This protein binds this small molecule.
Small molecule (SMILES): O=C1N=C2NC(=O)NC(=O)[C@]2(OO)N1

Sequence of chain 3.A:
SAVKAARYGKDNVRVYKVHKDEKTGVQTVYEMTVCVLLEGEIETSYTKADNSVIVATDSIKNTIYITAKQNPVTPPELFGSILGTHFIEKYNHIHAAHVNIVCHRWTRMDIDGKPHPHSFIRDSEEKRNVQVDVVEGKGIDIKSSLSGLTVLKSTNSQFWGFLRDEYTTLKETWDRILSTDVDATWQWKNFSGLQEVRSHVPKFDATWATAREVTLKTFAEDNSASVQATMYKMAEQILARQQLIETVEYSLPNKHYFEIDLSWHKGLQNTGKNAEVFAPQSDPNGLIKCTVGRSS

Binding-site contacts:
Ligand atom O24 contacts residue ASP59 of chain 1.A at 2.9 Å (salt-bridge).
Ligand atom N9 contacts residue PHE160 of chain 3.A at 3.4 Å.
Ligand atom O13 contacts residue GLN229 of chain 3.A at 3.0 Å (h-bond).
Ligand atom O3 contacts residue GLY287 of chain 3.A at 3.6 Å.
Ligand atom N3 contacts residue ASN255 of chain 3.A at 3.2 Å (h-bond).
Ligand atom N7 contacts residue THR58 of chain 1.A at 2.8 Å (h-bond).
Ligand atom C2 contacts residue ASN255 of chain 3.A at 3.8 Å.
Ligand atom C2 contacts residue PHE160 of chain 3.A at 3.5 Å (hydrophobic).
Ligand atom N7 contacts residue PHE160 of chain 3.A at 3.8 Å.
Ligand atom C8 contacts residue THR58 of chain 1.A at 3.2 Å.
Ligand atom C8 contacts residue PHE160 of chain 3.A at 3.6 Å (hydrophobic).
Ligand atom O2 contacts residue ASN255 of chain 3.A at 3.6 Å.
Ligand atom N3 contacts residue PHE160 of chain 3.A at 3.6 Å.
Ligand atom N1 contacts residue GLN229 of chain 3.A at 3.0 Å (h-bond).
Ligand atom O24 contacts residue THR58 of chain 1.A at 3.3 Å (h-bond).
Ligand atom C2 contacts residue ARG177 of chain 3.A at 3.6 Å.
Ligand atom C4 contacts residue PHE160 of chain 3.A at 3.5 Å (hydrophobic).
Ligand atom O2 contacts residue THR58 of chain 1.A at 3.3 Å (h-bond).
Ligand atom C5 contacts residue PHE160 of chain 3.A at 3.8 Å (hydrophobic).
Ligand atom C4 contacts residue ARG177 of chain 3.A at 3.8 Å.
Ligand atom C4 contacts residue ASN255 of chain 3.A at 3.5 Å.
Ligand atom O24 contacts residue ALA57 of chain 1.A at 3.5 Å.
Ligand atom O13 contacts residue ILE55 of chain 1.A at 3.4 Å.
Ligand atom O11 contacts residue PHE160 of chain 3.A at 3.8 Å.
Ligand atom O11 contacts residue GLN229 of chain 3.A at 3.8 Å.
Ligand atom N1 contacts residue PHE160 of chain 3.A at 3.5 Å.
Ligand atom O13 contacts residue PHE160 of chain 3.A at 3.8 Å.
Ligand atom O11 contacts residue ARG177 of chain 3.A at 2.9 Å (salt-bridge).
Ligand atom O11 contacts residue SER227 of chain 3.A at 3.5 Å.
Ligand atom C6 contacts residue GLN229 of chain 3.A at 3.7 Å.
Ligand atom O11 contacts residue VAL228 of chain 3.A at 2.9 Å (h-bond).
Ligand atom O24 contacts residue LEU171 of chain 3.A at 3.4 Å.
Ligand atom O2 contacts residue ILE289 of chain 3.A at 3.6 Å.
Ligand atom C5 contacts residue THR58 of chain 1.A at 3.7 Å.
Ligand atom N3 contacts residue ARG177 of chain 3.A at 3.0 Å (salt-bridge).
Ligand atom O3 contacts residue THR58 of chain 1.A at 2.6 Å (h-bond).
Ligand atom O3 contacts residue HIS257 of chain 3.A at 3.6 Å.
Ligand atom C6 contacts residue PHE160 of chain 3.A at 3.5 Å (hydrophobic).
Ligand atom N7 contacts residue ALA57 of chain 1.A at 3.7 Å.
Ligand atom O3 contacts residue ASN255 of chain 3.A at 3.1 Å (h-bond).

Sequence of chain 1.A:
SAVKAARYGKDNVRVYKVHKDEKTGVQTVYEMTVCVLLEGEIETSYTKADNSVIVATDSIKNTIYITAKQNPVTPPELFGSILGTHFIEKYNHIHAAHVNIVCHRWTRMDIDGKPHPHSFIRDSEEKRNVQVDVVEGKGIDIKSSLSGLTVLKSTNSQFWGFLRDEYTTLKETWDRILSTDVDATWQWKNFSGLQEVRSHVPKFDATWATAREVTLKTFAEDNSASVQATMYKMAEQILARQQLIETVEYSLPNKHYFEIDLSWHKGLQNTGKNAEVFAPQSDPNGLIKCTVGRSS